This protein binds this small molecule.
Small molecule (SMILES): CC(=O)N[C@H]1[C@H](O[C@H]2[C@H](O)[C@@H](NC(C)=O)CO[C@@H]2CO)O[C@H](CO)[C@@H](O)[C@@H]1O

Sequence of chain 1.B:
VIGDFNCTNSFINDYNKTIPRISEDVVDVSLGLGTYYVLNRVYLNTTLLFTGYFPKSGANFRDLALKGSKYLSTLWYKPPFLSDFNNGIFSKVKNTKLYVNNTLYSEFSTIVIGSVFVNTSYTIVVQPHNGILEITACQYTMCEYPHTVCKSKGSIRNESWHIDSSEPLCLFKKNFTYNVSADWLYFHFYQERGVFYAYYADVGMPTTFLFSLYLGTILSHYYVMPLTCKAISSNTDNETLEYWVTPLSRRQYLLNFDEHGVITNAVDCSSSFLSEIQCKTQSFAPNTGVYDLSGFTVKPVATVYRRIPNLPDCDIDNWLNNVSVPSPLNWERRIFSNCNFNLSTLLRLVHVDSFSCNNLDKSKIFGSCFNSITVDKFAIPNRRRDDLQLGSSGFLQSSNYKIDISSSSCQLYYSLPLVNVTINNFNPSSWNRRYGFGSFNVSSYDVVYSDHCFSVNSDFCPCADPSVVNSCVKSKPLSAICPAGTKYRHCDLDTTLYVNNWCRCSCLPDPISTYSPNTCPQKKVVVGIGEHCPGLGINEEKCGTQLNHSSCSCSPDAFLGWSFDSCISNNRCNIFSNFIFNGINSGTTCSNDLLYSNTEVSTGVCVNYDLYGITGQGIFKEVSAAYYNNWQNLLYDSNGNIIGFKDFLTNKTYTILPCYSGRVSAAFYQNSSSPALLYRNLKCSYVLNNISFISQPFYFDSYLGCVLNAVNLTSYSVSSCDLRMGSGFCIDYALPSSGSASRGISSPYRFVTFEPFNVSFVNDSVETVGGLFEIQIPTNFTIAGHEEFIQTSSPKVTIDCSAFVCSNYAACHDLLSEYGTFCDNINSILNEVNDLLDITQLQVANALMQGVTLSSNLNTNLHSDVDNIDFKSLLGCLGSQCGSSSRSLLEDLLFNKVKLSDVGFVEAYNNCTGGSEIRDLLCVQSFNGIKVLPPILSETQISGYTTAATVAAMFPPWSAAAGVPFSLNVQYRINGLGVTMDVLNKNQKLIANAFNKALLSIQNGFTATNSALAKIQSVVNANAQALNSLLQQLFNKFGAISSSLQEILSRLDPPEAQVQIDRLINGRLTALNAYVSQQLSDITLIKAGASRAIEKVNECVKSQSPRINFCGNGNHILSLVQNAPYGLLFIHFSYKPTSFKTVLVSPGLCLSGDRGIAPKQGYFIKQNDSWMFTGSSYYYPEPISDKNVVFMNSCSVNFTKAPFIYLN

Binding-site contacts:
Ligand atom C5 contacts residue THR358 of chain 1.B at 4.0 Å.
Ligand atom O5 contacts residue ASN355 of chain 1.B at 2.3 Å (h-bond).
Ligand atom C5 contacts residue ASP326 of chain 1.B at 4.0 Å.
Ligand atom C2 contacts residue ASP326 of chain 1.B at 4.0 Å.
Ligand atom O4 contacts residue ASP326 of chain 1.B at 4.2 Å.
Ligand atom C6 contacts residue ASP326 of chain 1.B at 3.5 Å.
Ligand atom N2 contacts residue ASP326 of chain 1.B at 4.1 Å.
Ligand atom O5 contacts residue THR358 of chain 1.B at 4.3 Å.
Ligand atom C3 contacts residue ASP326 of chain 1.B at 4.0 Å.
Ligand atom O6 contacts residue ASP330 of chain 1.B at 4.3 Å.
Ligand atom O7 contacts residue ASN355 of chain 1.B at 4.2 Å.
Ligand atom O7 contacts residue ASN605 of chain 1.B at 3.1 Å (h-bond).
Ligand atom N2 contacts residue ASN605 of chain 1.B at 4.3 Å.
Ligand atom C7 contacts residue ASN355 of chain 1.B at 3.8 Å.
Ligand atom C3 contacts residue ASN355 of chain 1.B at 3.8 Å.
Ligand atom C1 contacts residue ASN355 of chain 1.B at 1.4 Å.
Ligand atom N2 contacts residue THR358 of chain 1.B at 3.9 Å.
Ligand atom C4 contacts residue ASN355 of chain 1.B at 4.2 Å.
Ligand atom O6 contacts residue ASP326 of chain 1.B at 3.6 Å.
Ligand atom C7 contacts residue ASN605 of chain 1.B at 3.9 Å.
Ligand atom C2 contacts residue THR358 of chain 1.B at 4.1 Å.
Ligand atom C4 contacts residue ASP326 of chain 1.B at 4.2 Å.
Ligand atom O5 contacts residue ASP326 of chain 1.B at 4.1 Å.
Ligand atom C3 contacts residue THR358 of chain 1.B at 4.2 Å.
Ligand atom C1 contacts residue THR358 of chain 1.B at 3.7 Å.
Ligand atom C2 contacts residue ASN605 of chain 1.B at 4.0 Å.
Ligand atom C1 contacts residue ASP326 of chain 1.B at 3.4 Å.
Ligand atom C5 contacts residue ASN355 of chain 1.B at 3.6 Å.
Ligand atom N2 contacts residue ASN355 of chain 1.B at 2.9 Å (h-bond).
Ligand atom C2 contacts residue ASN355 of chain 1.B at 2.4 Å.